Sequence of chain 35.C:
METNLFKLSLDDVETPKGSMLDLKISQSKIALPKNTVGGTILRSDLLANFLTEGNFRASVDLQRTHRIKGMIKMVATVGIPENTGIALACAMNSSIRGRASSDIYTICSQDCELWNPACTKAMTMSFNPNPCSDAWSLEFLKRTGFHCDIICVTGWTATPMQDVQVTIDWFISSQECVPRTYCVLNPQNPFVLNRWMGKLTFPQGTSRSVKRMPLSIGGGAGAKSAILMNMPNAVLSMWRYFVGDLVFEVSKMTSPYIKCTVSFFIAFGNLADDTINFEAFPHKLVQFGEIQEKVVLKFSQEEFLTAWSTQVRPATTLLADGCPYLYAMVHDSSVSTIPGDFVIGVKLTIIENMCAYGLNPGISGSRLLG

Binding-site contacts:
Ligand atom OP1 contacts residue THR3 of chain 40.C at 2.9 Å (h-bond).
Ligand atom C4' contacts residue SER126 of chain 35.C at 3.4 Å.
Ligand atom P contacts residue THR3 of chain 40.C at 3.9 Å.
Ligand atom C5' contacts residue GLU2 of chain 40.C at 3.2 Å.
Ligand atom C6 contacts residue ILE350 of chain 35.C at 3.8 Å (hydrophobic).
Ligand atom O5' contacts residue LYS7 of chain 40.C at 3.4 Å (salt-bridge).
Ligand atom O3' contacts residue GLU2 of chain 40.C at 3.6 Å.
Ligand atom O2' contacts residue SER126 of chain 35.C at 3.6 Å (h-bond).
Ligand atom N7 contacts residue ILE350 of chain 35.C at 3.8 Å.
Ligand atom C4' contacts residue MET1 of chain 40.C at 3.9 Å (hydrophobic).
Ligand atom O4' contacts residue PRO190 of chain 35.C at 3.2 Å.
Ligand atom O3' contacts residue SER126 of chain 35.C at 3.3 Å.
Ligand atom O2' contacts residue ARG180 of chain 35.C at 3.9 Å.
Ligand atom C5' contacts residue THR124 of chain 35.C at 3.5 Å.
Ligand atom C2 contacts residue ARG180 of chain 35.C at 3.6 Å.
Ligand atom OP1 contacts residue ASN4 of chain 40.C at 3.5 Å.
Ligand atom N6 contacts residue ILE350 of chain 35.C at 4.0 Å.
Ligand atom C5' contacts residue SER126 of chain 35.C at 3.9 Å.
Ligand atom P contacts residue SER126 of chain 35.C at 3.7 Å.
Ligand atom C4' contacts residue THR124 of chain 35.C at 3.6 Å.
Ligand atom P contacts residue LYS7 of chain 40.C at 3.2 Å.
Ligand atom OP1 contacts residue SER126 of chain 35.C at 2.8 Å (h-bond).
Ligand atom O2' contacts residue MET125 of chain 35.C at 3.6 Å.
Ligand atom OP1 contacts residue THR124 of chain 35.C at 3.8 Å.
Ligand atom O2' contacts residue MET1 of chain 40.C at 3.2 Å (h-bond).
Ligand atom O4' contacts residue MET1 of chain 40.C at 3.7 Å.
Ligand atom OP1 contacts residue LYS7 of chain 40.C at 3.4 Å (salt-bridge).
Ligand atom C4' contacts residue GLU2 of chain 40.C at 3.5 Å.
Ligand atom C1' contacts residue ARG180 of chain 35.C at 3.7 Å.
Ligand atom N3 contacts residue ARG180 of chain 35.C at 4.0 Å.
Ligand atom O3' contacts residue THR3 of chain 40.C at 3.8 Å.
Ligand atom O4' contacts residue ARG180 of chain 35.C at 4.0 Å.
Ligand atom OP1 contacts residue THR124 of chain 35.C at 4.0 Å.
Ligand atom C1' contacts residue PRO190 of chain 35.C at 3.9 Å (hydrophobic).
Ligand atom C5 contacts residue ILE350 of chain 35.C at 3.6 Å (hydrophobic).
Ligand atom C2 contacts residue VAL192 of chain 35.C at 3.7 Å (hydrophobic).
Ligand atom C4 contacts residue VAL192 of chain 35.C at 3.9 Å (hydrophobic).
Ligand atom N6 contacts residue THR349 of chain 35.C at 3.9 Å.
Ligand atom OP2 contacts residue LYS7 of chain 40.C at 2.6 Å (salt-bridge).
Ligand atom N3 contacts residue VAL192 of chain 35.C at 3.4 Å.

Sequence of chain 40.C:
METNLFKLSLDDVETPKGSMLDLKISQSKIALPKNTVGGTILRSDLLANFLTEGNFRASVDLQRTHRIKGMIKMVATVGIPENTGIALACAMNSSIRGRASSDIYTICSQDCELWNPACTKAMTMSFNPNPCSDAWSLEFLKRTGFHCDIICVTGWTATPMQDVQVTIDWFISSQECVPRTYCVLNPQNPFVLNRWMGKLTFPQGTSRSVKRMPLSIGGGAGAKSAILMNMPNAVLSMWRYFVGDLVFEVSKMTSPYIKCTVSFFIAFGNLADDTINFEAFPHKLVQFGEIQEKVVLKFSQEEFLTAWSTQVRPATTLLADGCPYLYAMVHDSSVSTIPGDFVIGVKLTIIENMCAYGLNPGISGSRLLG

The small molecule below binds the protein below.
Small molecule (SMILES): Nc1ccn([C@@H]2O[C@H](CO[P](=O)(O)O[C@H]3[C@@H](O)[C@H](n4ccc(=O)[nH]c4=O)O[C@@H]3CO[P](=O)(O)O[C@H]3[C@@H](O)[C@H](n4ccc(N)nc4=O)O[C@@H]3CO[P](=O)(O)O[C@H]3[C@@H](O)[C@H](n4ccc(=O)[nH]c4=O)O[C@@H]3CO[P](=O)(O)O[C@H]3[C@@H](O)[C@H](n4cnc5c(=O)nc(N)[nH]c54)O[C@@H]3CO[P](=O)(O)O[C@H]3[C@@H](O)[C@H](n4cnc5c(N)ncnc54)O[C@@H]3CO)[C@@H](O)[C@H]2O)c(=O)n1